This protein binds this small molecule.
Small molecule (SMILES): CC(=O)N[C@H]1[C@H](O[C@H]2[C@H](O)[C@@H](NC(C)=O)CO[C@@H]2CO)O[C@H](CO)[C@@H](O)[C@@H]1O

Sequence of chain 1.A:
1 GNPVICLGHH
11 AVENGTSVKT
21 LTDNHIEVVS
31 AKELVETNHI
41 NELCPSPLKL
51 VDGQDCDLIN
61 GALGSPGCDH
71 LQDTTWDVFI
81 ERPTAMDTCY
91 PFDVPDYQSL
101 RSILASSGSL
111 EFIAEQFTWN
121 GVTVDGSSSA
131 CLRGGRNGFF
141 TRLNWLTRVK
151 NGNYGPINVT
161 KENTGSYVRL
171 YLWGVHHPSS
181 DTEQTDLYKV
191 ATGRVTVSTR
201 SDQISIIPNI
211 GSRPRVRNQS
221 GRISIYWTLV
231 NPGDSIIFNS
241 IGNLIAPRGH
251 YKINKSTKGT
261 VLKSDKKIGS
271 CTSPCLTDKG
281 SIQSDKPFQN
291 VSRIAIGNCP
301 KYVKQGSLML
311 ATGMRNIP

Binding-site contacts:
Ligand atom N2 contacts residue ASN290 of chain 1.A at 3.0 Å (h-bond).
Ligand atom C1 contacts residue GLY306 of chain 1.A at 4.0 Å.
Ligand atom O5 contacts residue THR37 of chain 1.A at 4.1 Å.
Ligand atom C8 contacts residue LYS279 of chain 1.A at 3.6 Å.
Ligand atom C5 contacts residue ASN290 of chain 1.A at 3.6 Å.
Ligand atom C1 contacts residue THR37 of chain 1.A at 3.9 Å.
Ligand atom C2 contacts residue ASN290 of chain 1.A at 2.5 Å.
Ligand atom O6 contacts residue GLY306 of chain 1.A at 2.9 Å (h-bond).
Ligand atom C6 contacts residue GLY306 of chain 1.A at 4.0 Å.
Ligand atom O5 contacts residue ASN290 of chain 1.A at 2.3 Å (h-bond).
Ligand atom C5 contacts residue GLY306 of chain 1.A at 4.2 Å.
Ligand atom C1 contacts residue ASN290 of chain 1.A at 1.4 Å.
Ligand atom C3 contacts residue ASN290 of chain 1.A at 3.8 Å.
Ligand atom O6 contacts residue SER307 of chain 1.A at 3.9 Å.
Ligand atom C8 contacts residue THR37 of chain 1.A at 4.2 Å.
Ligand atom C8 contacts residue VAL291 of chain 1.A at 3.9 Å (hydrophobic).
Ligand atom C7 contacts residue ASN290 of chain 1.A at 3.3 Å.
Ligand atom O5 contacts residue GLY306 of chain 1.A at 3.2 Å.
Ligand atom C8 contacts residue ASN290 of chain 1.A at 3.2 Å.
Ligand atom C4 contacts residue ASN290 of chain 1.A at 4.2 Å.
Ligand atom O7 contacts residue ASN290 of chain 1.A at 3.5 Å (h-bond).